This small molecule binds to this protein.
Small molecule (SMILES): N[C@@H](Cn1oc(=O)[nH]c1=O)C(=O)O

Sequence of chain 1.A:
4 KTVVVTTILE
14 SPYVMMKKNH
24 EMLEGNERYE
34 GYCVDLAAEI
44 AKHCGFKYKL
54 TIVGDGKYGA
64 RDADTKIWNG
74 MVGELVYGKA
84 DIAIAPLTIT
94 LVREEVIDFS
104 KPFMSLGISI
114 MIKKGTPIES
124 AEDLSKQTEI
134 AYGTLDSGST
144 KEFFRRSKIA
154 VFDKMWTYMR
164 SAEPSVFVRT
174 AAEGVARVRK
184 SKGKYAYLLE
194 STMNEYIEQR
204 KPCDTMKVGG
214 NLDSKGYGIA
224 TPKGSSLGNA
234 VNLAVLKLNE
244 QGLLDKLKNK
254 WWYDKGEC

Binding-site contacts:
Ligand atom NP3 contacts residue TYR220 of chain 1.A at 3.8 Å.
Ligand atom C04 contacts residue LEU138 of chain 1.A at 3.8 Å (hydrophobic).
Ligand atom C01 contacts residue SER142 of chain 1.A at 3.2 Å.
Ligand atom O18 contacts residue THR143 of chain 1.A at 3.1 Å (h-bond).
Ligand atom C02 contacts residue TYR61 of chain 1.A at 3.9 Å (hydrophobic).
Ligand atom NP3 contacts residue TYR61 of chain 1.A at 3.9 Å.
Ligand atom C02 contacts residue PRO89 of chain 1.A at 3.9 Å (hydrophobic).
Ligand atom N15 contacts residue THR143 of chain 1.A at 2.9 Å (h-bond).
Ligand atom O18 contacts residue SER142 of chain 1.A at 3.1 Å (h-bond).
Ligand atom N14 contacts residue GLU193 of chain 1.A at 3.8 Å.
Ligand atom O19 contacts residue LEU192 of chain 1.A at 3.4 Å.
Ligand atom O16 contacts residue TYR61 of chain 1.A at 3.5 Å.
Ligand atom O16 contacts residue SER142 of chain 1.A at 3.9 Å.
Ligand atom NP3 contacts residue GLU193 of chain 1.A at 3.0 Å (salt-bridge).
Ligand atom C05 contacts residue THR143 of chain 1.A at 4.0 Å.
Ligand atom O16 contacts residue PRO89 of chain 1.A at 3.7 Å.
Ligand atom C04 contacts residue THR143 of chain 1.A at 3.4 Å.
Ligand atom C02 contacts residue GLU193 of chain 1.A at 3.3 Å.
Ligand atom O16 contacts residue ARG96 of chain 1.A at 2.7 Å (salt-bridge).
Ligand atom C01 contacts residue ARG96 of chain 1.A at 3.3 Å.
Ligand atom O18 contacts residue LEU138 of chain 1.A at 4.0 Å.
Ligand atom O18 contacts residue GLY141 of chain 1.A at 3.4 Å.
Ligand atom O16 contacts residue LEU90 of chain 1.A at 3.6 Å.
Ligand atom O16 contacts residue THR91 of chain 1.A at 2.9 Å (h-bond).
Ligand atom C02 contacts residue THR91 of chain 1.A at 3.3 Å.
Ligand atom O17 contacts residue SER142 of chain 1.A at 2.6 Å (h-bond).
Ligand atom C05 contacts residue GLU193 of chain 1.A at 3.4 Å.
Ligand atom C02 contacts residue SER142 of chain 1.A at 3.3 Å.
Ligand atom O17 contacts residue ARG96 of chain 1.A at 2.8 Å (salt-bridge).
Ligand atom C01 contacts residue THR91 of chain 1.A at 3.5 Å.
Ligand atom O17 contacts residue GLY141 of chain 1.A at 3.2 Å.
Ligand atom NP3 contacts residue THR91 of chain 1.A at 2.8 Å (h-bond).
Ligand atom O19 contacts residue GLU193 of chain 1.A at 2.7 Å (salt-bridge).
Ligand atom O20 contacts residue GLU193 of chain 1.A at 3.1 Å (salt-bridge).
Ligand atom C03 contacts residue TYR61 of chain 1.A at 3.2 Å (hydrophobic).
Ligand atom O20 contacts residue MET196 of chain 1.A at 4.0 Å.
Ligand atom C01 contacts residue TYR61 of chain 1.A at 3.6 Å (hydrophobic).
Ligand atom NP3 contacts residue PRO89 of chain 1.A at 2.6 Å (h-bond).
Ligand atom N14 contacts residue LEU138 of chain 1.A at 3.7 Å.
Ligand atom O17 contacts residue TYR61 of chain 1.A at 3.5 Å.